This small molecule binds to this protein.
Small molecule (SMILES): CC(=O)N[C@@H]1[C@@H](O)[C@H](O)[C@@H](CO)O[C@H]1O

Binding-site contacts:
Ligand atom C8 contacts residue ASN321 of chain 1.C at 3.5 Å.
Ligand atom C8 contacts residue GLY320 of chain 1.C at 4.1 Å.
Ligand atom C2 contacts residue ASN640 of chain 1.C at 4.2 Å.
Ligand atom C8 contacts residue GLN638 of chain 1.C at 3.5 Å.
Ligand atom O7 contacts residue ASN321 of chain 1.C at 3.2 Å (h-bond).
Ligand atom N2 contacts residue ASN640 of chain 1.C at 3.3 Å (h-bond).
Ligand atom O7 contacts residue ASN640 of chain 1.C at 4.4 Å.
Ligand atom C7 contacts residue ASN640 of chain 1.C at 3.6 Å.
Ligand atom O7 contacts residue GLU317 of chain 1.C at 4.2 Å.
Ligand atom C8 contacts residue TRP639 of chain 1.C at 4.4 Å (hydrophobic).
Ligand atom O7 contacts residue GLY320 of chain 1.C at 4.2 Å.
Ligand atom C8 contacts residue ASN640 of chain 1.C at 3.5 Å.
Ligand atom C7 contacts residue ASN321 of chain 1.C at 3.7 Å.
Ligand atom C1 contacts residue ASN640 of chain 1.C at 3.7 Å.

Sequence of chain 1.C:
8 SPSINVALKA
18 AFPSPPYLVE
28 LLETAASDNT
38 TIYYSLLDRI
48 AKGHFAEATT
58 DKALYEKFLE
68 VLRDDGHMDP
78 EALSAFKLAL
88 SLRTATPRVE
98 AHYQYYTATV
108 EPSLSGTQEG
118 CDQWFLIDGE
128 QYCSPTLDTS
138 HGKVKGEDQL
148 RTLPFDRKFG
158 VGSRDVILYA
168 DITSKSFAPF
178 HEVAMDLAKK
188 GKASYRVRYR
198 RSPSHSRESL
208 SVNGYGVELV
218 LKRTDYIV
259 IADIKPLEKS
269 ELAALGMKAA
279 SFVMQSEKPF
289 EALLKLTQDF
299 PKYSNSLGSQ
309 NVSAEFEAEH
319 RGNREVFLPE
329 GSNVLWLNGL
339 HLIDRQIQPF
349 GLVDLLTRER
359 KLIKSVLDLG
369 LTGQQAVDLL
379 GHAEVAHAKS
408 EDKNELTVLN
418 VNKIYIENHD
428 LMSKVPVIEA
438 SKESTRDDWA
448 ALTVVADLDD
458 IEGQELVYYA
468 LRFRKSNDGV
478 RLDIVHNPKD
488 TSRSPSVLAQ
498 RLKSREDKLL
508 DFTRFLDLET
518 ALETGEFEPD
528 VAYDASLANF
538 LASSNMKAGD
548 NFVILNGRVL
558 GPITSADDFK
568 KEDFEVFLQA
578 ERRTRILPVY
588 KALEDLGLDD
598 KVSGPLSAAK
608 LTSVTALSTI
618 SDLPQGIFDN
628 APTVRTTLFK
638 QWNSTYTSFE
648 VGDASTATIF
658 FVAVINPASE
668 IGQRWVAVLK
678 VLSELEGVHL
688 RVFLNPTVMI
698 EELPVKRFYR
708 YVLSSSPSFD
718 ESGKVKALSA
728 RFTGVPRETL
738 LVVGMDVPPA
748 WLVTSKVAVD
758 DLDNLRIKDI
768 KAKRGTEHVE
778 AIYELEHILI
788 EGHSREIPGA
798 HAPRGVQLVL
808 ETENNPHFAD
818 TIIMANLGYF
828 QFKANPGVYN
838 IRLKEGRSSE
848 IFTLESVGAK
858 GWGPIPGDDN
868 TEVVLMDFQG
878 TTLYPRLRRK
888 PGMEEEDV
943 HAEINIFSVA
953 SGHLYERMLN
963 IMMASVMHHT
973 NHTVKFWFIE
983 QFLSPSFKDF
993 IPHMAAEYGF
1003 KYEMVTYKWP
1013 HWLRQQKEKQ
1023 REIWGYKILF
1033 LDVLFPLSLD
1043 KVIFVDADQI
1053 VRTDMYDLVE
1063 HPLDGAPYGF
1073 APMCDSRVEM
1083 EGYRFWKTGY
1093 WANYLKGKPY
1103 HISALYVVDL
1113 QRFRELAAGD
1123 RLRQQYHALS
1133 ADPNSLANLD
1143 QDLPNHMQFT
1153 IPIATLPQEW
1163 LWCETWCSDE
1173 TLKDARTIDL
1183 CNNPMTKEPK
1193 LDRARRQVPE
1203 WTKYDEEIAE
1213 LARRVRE